Sequence of chain 1.B:
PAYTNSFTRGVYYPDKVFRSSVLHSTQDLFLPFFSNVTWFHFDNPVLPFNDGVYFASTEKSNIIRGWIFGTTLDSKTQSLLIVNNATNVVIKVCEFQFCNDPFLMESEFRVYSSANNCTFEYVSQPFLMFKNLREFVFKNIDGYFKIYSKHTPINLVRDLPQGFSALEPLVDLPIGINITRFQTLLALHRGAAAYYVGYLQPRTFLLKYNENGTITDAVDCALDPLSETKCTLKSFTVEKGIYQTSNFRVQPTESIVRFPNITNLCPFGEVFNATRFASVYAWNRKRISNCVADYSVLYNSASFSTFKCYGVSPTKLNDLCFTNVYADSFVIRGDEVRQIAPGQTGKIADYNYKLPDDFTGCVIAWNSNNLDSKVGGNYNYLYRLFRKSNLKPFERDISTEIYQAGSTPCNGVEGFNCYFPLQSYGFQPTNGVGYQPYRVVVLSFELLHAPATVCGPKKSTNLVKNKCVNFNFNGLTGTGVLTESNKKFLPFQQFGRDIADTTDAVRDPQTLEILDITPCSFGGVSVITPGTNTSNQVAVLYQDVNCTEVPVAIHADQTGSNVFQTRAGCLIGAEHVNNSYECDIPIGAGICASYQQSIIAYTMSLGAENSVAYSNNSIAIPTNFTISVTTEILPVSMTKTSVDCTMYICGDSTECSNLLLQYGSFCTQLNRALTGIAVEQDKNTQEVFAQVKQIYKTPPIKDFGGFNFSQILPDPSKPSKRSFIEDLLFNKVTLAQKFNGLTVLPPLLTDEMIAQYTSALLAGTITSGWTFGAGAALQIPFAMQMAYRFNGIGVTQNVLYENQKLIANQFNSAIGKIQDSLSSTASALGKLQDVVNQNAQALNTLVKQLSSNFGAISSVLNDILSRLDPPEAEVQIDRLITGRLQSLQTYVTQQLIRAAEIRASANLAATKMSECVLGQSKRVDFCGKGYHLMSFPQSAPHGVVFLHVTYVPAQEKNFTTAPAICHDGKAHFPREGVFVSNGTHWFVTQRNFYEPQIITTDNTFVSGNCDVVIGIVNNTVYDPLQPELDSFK

Binding-site contacts:
Ligand atom N2 contacts residue ASN61 of chain 1.B at 2.9 Å (h-bond).
Ligand atom O7 contacts residue ASN61 of chain 1.B at 2.5 Å (h-bond).
Ligand atom O5 contacts residue TYR28 of chain 1.B at 3.4 Å.
Ligand atom C4 contacts residue ASN61 of chain 1.B at 4.2 Å.
Ligand atom C2 contacts residue ASN61 of chain 1.B at 2.4 Å.
Ligand atom C7 contacts residue ASN61 of chain 1.B at 2.9 Å.
Ligand atom O6 contacts residue TYR28 of chain 1.B at 3.2 Å.
Ligand atom C1 contacts residue TYR28 of chain 1.B at 4.3 Å (hydrophobic).
Ligand atom C3 contacts residue ASN61 of chain 1.B at 3.8 Å.
Ligand atom C1 contacts residue ASN61 of chain 1.B at 1.4 Å.
Ligand atom C6 contacts residue TYR28 of chain 1.B at 4.2 Å (hydrophobic).
Ligand atom O5 contacts residue ASN61 of chain 1.B at 2.3 Å (h-bond).
Ligand atom C5 contacts residue TYR28 of chain 1.B at 4.4 Å (hydrophobic).
Ligand atom C8 contacts residue ASN61 of chain 1.B at 4.2 Å.
Ligand atom C5 contacts residue ASN61 of chain 1.B at 3.6 Å.

A protein and the small-molecule ligand that binds it are described below.
Small molecule (SMILES): CC(=O)N[C@@H]1[C@@H](O)[C@H](O)[C@@H](CO)O[C@H]1O